Binding-site contacts:
Ligand atom O7 contacts residue ASN27 of chain 1.L at 4.0 Å.
Ligand atom C2 contacts residue ASN27 of chain 1.L at 2.3 Å.
Ligand atom O3 contacts residue ASN27 of chain 1.L at 4.3 Å.
Ligand atom C5 contacts residue ASN27 of chain 1.L at 3.6 Å.
Ligand atom C1 contacts residue ASN27 of chain 1.L at 1.4 Å.
Ligand atom C3 contacts residue ASN27 of chain 1.L at 3.7 Å.
Ligand atom O5 contacts residue GLN19 of chain 1.L at 4.0 Å.
Ligand atom N2 contacts residue ASN27 of chain 1.L at 3.0 Å (h-bond).
Ligand atom C6 contacts residue ASN27 of chain 1.L at 4.4 Å.
Ligand atom C7 contacts residue ASN27 of chain 1.L at 3.8 Å.
Ligand atom O5 contacts residue ASN27 of chain 1.L at 2.3 Å (h-bond).
Ligand atom C4 contacts residue ASN27 of chain 1.L at 4.2 Å.

Sequence of chain 1.L:
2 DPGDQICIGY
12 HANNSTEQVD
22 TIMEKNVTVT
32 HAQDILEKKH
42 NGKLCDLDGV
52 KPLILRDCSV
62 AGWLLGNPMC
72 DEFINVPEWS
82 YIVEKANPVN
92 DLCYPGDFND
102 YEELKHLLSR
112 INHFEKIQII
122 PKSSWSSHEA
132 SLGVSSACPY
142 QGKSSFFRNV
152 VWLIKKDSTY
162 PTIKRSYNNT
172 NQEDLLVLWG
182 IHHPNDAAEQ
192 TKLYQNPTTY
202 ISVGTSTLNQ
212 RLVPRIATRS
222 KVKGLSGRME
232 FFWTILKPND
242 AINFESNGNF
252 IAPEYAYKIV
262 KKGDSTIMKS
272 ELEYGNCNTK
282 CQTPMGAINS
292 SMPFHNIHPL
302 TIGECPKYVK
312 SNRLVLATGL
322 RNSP

A small-molecule ligand and the protein it binds are described below.
Small molecule (SMILES): CC(=O)N[C@H]1[C@H](O[C@H]2[C@H](O)[C@@H](NC(C)=O)CO[C@@H]2CO)O[C@H](CO)[C@@H](O)[C@@H]1O